Binding-site contacts:
Ligand atom C09 contacts residue TYR36 of chain 1.A at 3.8 Å (hydrophobic).
Ligand atom C19 contacts residue ZN1 of chain 1.D at 3.3 Å.
Ligand atom S20 contacts residue HIS83 of chain 1.A at 4.0 Å.
Ligand atom C12 contacts residue ARG174 of chain 1.A at 3.7 Å.
Ligand atom C16 contacts residue ASN179 of chain 1.A at 4.0 Å.
Ligand atom C18 contacts residue ZN1 of chain 1.C at 3.8 Å.
Ligand atom S20 contacts residue ZN1 of chain 1.C at 2.4 Å.
Ligand atom C19 contacts residue ASP87 of chain 1.A at 3.4 Å.
Ligand atom C19 contacts residue ZN1 of chain 1.C at 3.4 Å.
Ligand atom S20 contacts residue ZN1 of chain 1.D at 2.3 Å.
Ligand atom C09 contacts residue ARG174 of chain 1.A at 3.7 Å.
Ligand atom O05 contacts residue GLY178 of chain 1.A at 3.6 Å.
Ligand atom C19 contacts residue HIS85 of chain 1.A at 3.7 Å.
Ligand atom O05 contacts residue ASN179 of chain 1.A at 2.9 Å (h-bond).
Ligand atom C07 contacts residue ARG174 of chain 1.A at 3.6 Å.
Ligand atom C03 contacts residue ARG174 of chain 1.A at 3.7 Å.
Ligand atom S20 contacts residue HIS209 of chain 1.A at 3.9 Å.
Ligand atom C13 contacts residue ARG174 of chain 1.A at 3.7 Å.
Ligand atom O17 contacts residue ASN179 of chain 1.A at 3.1 Å (h-bond).
Ligand atom C03 contacts residue ASN179 of chain 1.A at 3.8 Å.
Ligand atom O04 contacts residue HIS148 of chain 1.A at 4.0 Å.
Ligand atom O05 contacts residue ARG174 of chain 1.A at 3.0 Å (salt-bridge).
Ligand atom C15 contacts residue ARG174 of chain 1.A at 3.9 Å.
Ligand atom N01 contacts residue HIS209 of chain 1.A at 3.5 Å (h-bond).
Ligand atom C14 contacts residue ARG174 of chain 1.A at 3.6 Å.
Ligand atom O04 contacts residue ARG174 of chain 1.A at 4.0 Å.
Ligand atom C15 contacts residue TYR36 of chain 1.A at 3.8 Å (hydrophobic).
Ligand atom O04 contacts residue ZN1 of chain 1.C at 3.7 Å.
Ligand atom S20 contacts residue HIS85 of chain 1.A at 3.7 Å.
Ligand atom C12 contacts residue TYR36 of chain 1.A at 4.0 Å (hydrophobic).
Ligand atom N01 contacts residue ZN1 of chain 1.C at 3.9 Å.
Ligand atom C18 contacts residue ASP87 of chain 1.A at 3.7 Å.
Ligand atom O04 contacts residue HIS209 of chain 1.A at 3.3 Å.
Ligand atom C21 contacts residue TRP56 of chain 1.A at 3.5 Å (hydrophobic).
Ligand atom S20 contacts residue ASP87 of chain 1.A at 3.6 Å (salt-bridge).
Ligand atom C08 contacts residue TYR36 of chain 1.A at 3.8 Å (hydrophobic).
Ligand atom C11 contacts residue ARG174 of chain 1.A at 3.7 Å.
Ligand atom C08 contacts residue ARG174 of chain 1.A at 3.6 Å.
Ligand atom N10 contacts residue ARG174 of chain 1.A at 3.8 Å.
Ligand atom S20 contacts residue HIS148 of chain 1.A at 3.3 Å (h-bond).

A small-molecule ligand and the protein it binds are described below.
Small molecule (SMILES): C[C@H](CS)C(=O)N[C@H](Cc1c[nH]c2ccccc12)C(=O)O

Sequence of chain 1.A:
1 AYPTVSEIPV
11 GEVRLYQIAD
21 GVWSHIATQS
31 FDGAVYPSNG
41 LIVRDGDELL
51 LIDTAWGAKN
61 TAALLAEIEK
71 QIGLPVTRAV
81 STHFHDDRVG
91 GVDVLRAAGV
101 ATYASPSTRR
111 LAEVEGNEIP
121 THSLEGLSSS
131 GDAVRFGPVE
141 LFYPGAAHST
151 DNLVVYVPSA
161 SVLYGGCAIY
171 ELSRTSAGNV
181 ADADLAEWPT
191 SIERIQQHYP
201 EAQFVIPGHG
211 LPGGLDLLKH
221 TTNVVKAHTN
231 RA